The small molecule below binds the protein below.
Small molecule (SMILES): CC(=O)N[C@@H]1[C@@H](O)[C@H](O)[C@@H](CO)O[C@H]1O

Sequence of chain 1.B:
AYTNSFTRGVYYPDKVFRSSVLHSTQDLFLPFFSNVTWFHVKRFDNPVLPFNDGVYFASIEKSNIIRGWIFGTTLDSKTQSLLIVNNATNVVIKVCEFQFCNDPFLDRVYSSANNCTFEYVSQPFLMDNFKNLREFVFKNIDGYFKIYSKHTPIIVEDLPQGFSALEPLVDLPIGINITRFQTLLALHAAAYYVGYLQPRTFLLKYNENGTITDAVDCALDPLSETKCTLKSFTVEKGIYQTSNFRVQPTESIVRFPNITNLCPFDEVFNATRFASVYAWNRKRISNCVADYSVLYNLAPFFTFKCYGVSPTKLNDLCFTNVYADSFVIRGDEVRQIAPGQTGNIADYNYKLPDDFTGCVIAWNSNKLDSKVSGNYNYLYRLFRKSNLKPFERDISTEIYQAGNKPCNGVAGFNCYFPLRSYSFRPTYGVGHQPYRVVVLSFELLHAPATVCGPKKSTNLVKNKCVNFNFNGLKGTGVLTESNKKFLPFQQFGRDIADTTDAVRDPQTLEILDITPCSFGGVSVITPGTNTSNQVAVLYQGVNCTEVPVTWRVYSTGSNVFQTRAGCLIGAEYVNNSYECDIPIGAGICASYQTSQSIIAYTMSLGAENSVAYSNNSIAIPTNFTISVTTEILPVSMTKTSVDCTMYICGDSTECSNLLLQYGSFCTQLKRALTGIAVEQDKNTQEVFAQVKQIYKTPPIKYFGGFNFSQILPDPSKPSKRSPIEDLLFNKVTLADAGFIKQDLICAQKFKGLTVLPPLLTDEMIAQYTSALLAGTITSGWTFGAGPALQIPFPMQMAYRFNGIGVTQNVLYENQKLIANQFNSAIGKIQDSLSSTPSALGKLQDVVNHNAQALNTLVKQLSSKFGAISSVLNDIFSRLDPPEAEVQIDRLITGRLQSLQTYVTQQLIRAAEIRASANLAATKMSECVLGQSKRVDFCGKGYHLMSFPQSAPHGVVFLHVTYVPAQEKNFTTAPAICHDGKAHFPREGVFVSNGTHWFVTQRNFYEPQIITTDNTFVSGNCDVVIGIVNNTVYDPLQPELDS

Binding-site contacts:
Ligand atom O5 contacts residue ASN798 of chain 1.B at 2.3 Å (h-bond).
Ligand atom C5 contacts residue ASN798 of chain 1.B at 3.6 Å.
Ligand atom O7 contacts residue ASN798 of chain 1.B at 4.3 Å.
Ligand atom C4 contacts residue ASN798 of chain 1.B at 4.2 Å.
Ligand atom C7 contacts residue ASN798 of chain 1.B at 3.8 Å.
Ligand atom O6 contacts residue SER800 of chain 1.B at 4.2 Å.
Ligand atom C1 contacts residue ASN798 of chain 1.B at 1.4 Å.
Ligand atom C5 contacts residue SER800 of chain 1.B at 4.2 Å.
Ligand atom C3 contacts residue ASN798 of chain 1.B at 3.8 Å.
Ligand atom C2 contacts residue ASN798 of chain 1.B at 2.4 Å.
Ligand atom N2 contacts residue ASN798 of chain 1.B at 2.9 Å (h-bond).
Ligand atom O5 contacts residue SER800 of chain 1.B at 4.2 Å.
Ligand atom C6 contacts residue GLN801 of chain 1.B at 3.9 Å.
Ligand atom O6 contacts residue GLN801 of chain 1.B at 2.6 Å (h-bond).
Ligand atom C1 contacts residue SER800 of chain 1.B at 4.0 Å.